This small molecule binds to this protein.
Small molecule (SMILES): Nc1ncnc2c1ncn2[C@@H]1O[C@H](COO[C@@H]2C[C@@H](CO[P](=O)(O)O[C@H]3[C@@H](O)[C@H](n4cnc5c(N)ncnc54)O[C@@H]3COP(=O)=O)O[C@H]2n2ccc(=O)[nH]c2=O)[C@@H](OOP(O)OC[C@H]2O[C@@H](n3ccc(=O)[nH]c3=O)[C@H](O)[C@@H]2O)[C@H]1O.Op1oo1

Binding-site contacts:
Ligand atom C5 contacts residue TRP47 of chain 56.D at 3.8 Å (hydrophobic).
Ligand atom N6 contacts residue TRP47 of chain 56.D at 3.8 Å.
Ligand atom C4 contacts residue TRP47 of chain 56.D at 3.9 Å (hydrophobic).
Ligand atom C5' contacts residue VAL178 of chain 56.E at 4.5 Å (hydrophobic).
Ligand atom C8 contacts residue TRP47 of chain 56.D at 3.8 Å (hydrophobic).
Ligand atom O4' contacts residue TRP47 of chain 56.D at 4.1 Å.
Ligand atom OP2 contacts residue VAL178 of chain 56.E at 4.5 Å.
Ligand atom N1 contacts residue THR48 of chain 56.D at 4.0 Å.
Ligand atom C1' contacts residue TRP47 of chain 56.D at 4.3 Å (hydrophobic).
Ligand atom C6 contacts residue THR48 of chain 56.D at 4.2 Å.
Ligand atom O4' contacts residue LYS143 of chain 56.D at 4.1 Å.
Ligand atom OP2 contacts residue GLY49 of chain 56.E at 4.2 Å.
Ligand atom N9 contacts residue TRP47 of chain 56.D at 3.9 Å.
Ligand atom N6 contacts residue TYR50 of chain 56.D at 4.2 Å.
Ligand atom C6 contacts residue TRP47 of chain 56.D at 3.9 Å (hydrophobic).
Ligand atom N7 contacts residue TRP47 of chain 56.D at 3.7 Å.
Ligand atom N6 contacts residue THR48 of chain 56.D at 3.3 Å (h-bond).
Ligand atom C2 contacts residue TRP47 of chain 56.D at 4.2 Å (hydrophobic).
Ligand atom N3 contacts residue TRP47 of chain 56.D at 4.1 Å.
Ligand atom N1 contacts residue TRP47 of chain 56.D at 4.3 Å.

Sequence of chain 56.E:
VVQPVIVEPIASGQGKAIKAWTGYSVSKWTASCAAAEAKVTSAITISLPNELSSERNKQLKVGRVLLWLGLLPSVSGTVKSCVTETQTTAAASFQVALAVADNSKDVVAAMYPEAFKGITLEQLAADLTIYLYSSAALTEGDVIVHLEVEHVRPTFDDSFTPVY

Sequence of chain 56.D:
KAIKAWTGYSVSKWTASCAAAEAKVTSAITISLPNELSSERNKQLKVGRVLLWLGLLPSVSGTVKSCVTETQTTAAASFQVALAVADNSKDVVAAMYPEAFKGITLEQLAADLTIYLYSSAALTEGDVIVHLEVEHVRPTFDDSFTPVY